This protein binds this small molecule.
Small molecule (SMILES): CC(=O)N[C@@H]1[C@@H](O)[C@H](O)[C@@H](CO)O[C@H]1O

Binding-site contacts:
Ligand atom C8 contacts residue VAL153 of chain 53.A at 4.4 Å (hydrophobic).
Ligand atom C5 contacts residue THR160 of chain 53.A at 3.7 Å.
Ligand atom C6 contacts residue HIS158 of chain 53.A at 4.0 Å.
Ligand atom O5 contacts residue HIS158 of chain 53.A at 3.8 Å.
Ligand atom C4 contacts residue THR160 of chain 53.A at 3.6 Å.
Ligand atom C7 contacts residue ASN154 of chain 53.A at 3.0 Å.
Ligand atom O3 contacts residue THR160 of chain 53.A at 4.3 Å.
Ligand atom C2 contacts residue THR160 of chain 53.A at 2.7 Å.
Ligand atom C1 contacts residue THR160 of chain 53.A at 3.0 Å.
Ligand atom O7 contacts residue THR160 of chain 53.A at 2.5 Å.
Ligand atom N2 contacts residue ASN154 of chain 53.A at 3.0 Å (h-bond).
Ligand atom O7 contacts residue ASN154 of chain 53.A at 2.7 Å (h-bond).
Ligand atom C6 contacts residue THR160 of chain 53.A at 3.7 Å.
Ligand atom C8 contacts residue ASN154 of chain 53.A at 4.1 Å.
Ligand atom C3 contacts residue THR160 of chain 53.A at 3.9 Å.
Ligand atom C4 contacts residue ASN154 of chain 53.A at 4.3 Å.
Ligand atom C2 contacts residue ASN154 of chain 53.A at 2.5 Å.
Ligand atom O7 contacts residue ASP161 of chain 53.A at 3.7 Å.
Ligand atom N2 contacts residue THR160 of chain 53.A at 3.5 Å.
Ligand atom O5 contacts residue ASN154 of chain 53.A at 2.4 Å (h-bond).
Ligand atom O6 contacts residue HIS158 of chain 53.A at 3.4 Å (h-bond).
Ligand atom C1 contacts residue ASN154 of chain 53.A at 1.6 Å.
Ligand atom C8 contacts residue ILE152 of chain 53.A at 4.3 Å (hydrophobic).
Ligand atom C7 contacts residue THR160 of chain 53.A at 3.4 Å.
Ligand atom C3 contacts residue ASN154 of chain 53.A at 3.9 Å.
Ligand atom C5 contacts residue ASN154 of chain 53.A at 3.8 Å.
Ligand atom O5 contacts residue THR160 of chain 53.A at 3.2 Å.

Sequence of chain 53.A:
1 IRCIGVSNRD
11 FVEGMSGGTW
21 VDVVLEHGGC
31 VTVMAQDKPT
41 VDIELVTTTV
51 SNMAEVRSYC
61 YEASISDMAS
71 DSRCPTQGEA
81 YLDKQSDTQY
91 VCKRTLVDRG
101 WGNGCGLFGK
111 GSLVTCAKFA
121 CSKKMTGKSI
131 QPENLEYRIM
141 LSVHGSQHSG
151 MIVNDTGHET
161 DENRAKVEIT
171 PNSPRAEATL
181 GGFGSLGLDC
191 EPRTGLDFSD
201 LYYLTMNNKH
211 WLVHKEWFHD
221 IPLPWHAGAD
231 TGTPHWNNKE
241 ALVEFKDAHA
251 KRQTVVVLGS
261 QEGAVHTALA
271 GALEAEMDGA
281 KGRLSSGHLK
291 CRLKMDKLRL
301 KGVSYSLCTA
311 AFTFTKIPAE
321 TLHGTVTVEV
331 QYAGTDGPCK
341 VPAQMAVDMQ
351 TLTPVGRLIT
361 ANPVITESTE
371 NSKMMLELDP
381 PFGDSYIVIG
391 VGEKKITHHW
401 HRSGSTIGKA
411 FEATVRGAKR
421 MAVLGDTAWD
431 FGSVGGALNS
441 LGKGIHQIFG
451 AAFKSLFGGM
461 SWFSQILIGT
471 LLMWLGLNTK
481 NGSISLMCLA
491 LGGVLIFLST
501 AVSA